Binding-site contacts:
Ligand atom C6G contacts residue HIS95 of chain 2.A at 3.5 Å.
Ligand atom C21 contacts residue PHE240 of chain 2.A at 3.6 Å (hydrophobic).
Ligand atom C1G contacts residue TRP124 of chain 2.A at 3.7 Å (hydrophobic).
Ligand atom O3 contacts residue TYR125 of chain 2.A at 3.5 Å.
Ligand atom C41 contacts residue ASN242 of chain 2.A at 3.8 Å.
Ligand atom N31 contacts residue PHE240 of chain 2.A at 3.6 Å.
Ligand atom O21 contacts residue ASN242 of chain 2.A at 2.9 Å (h-bond).
Ligand atom C1 contacts residue HIS237 of chain 2.A at 3.4 Å.
Ligand atom C41 contacts residue PHE240 of chain 2.A at 3.6 Å (hydrophobic).
Ligand atom O2G contacts residue TYR125 of chain 2.A at 2.9 Å (h-bond).
Ligand atom O41 contacts residue ASN242 of chain 2.A at 3.7 Å.
Ligand atom O4 contacts residue HIS237 of chain 2.A at 3.4 Å (h-bond).
Ligand atom C21 contacts residue ASN242 of chain 2.A at 3.7 Å.
Ligand atom O3G contacts residue GLY123 of chain 2.A at 2.4 Å (h-bond).
Ligand atom O21 contacts residue PHE240 of chain 2.A at 3.7 Å.
Ligand atom O2G contacts residue PRO126 of chain 2.A at 3.7 Å.
Ligand atom O21 contacts residue HIS237 of chain 2.A at 3.4 Å.
Ligand atom C4 contacts residue HIS237 of chain 2.A at 3.6 Å.
Ligand atom O3 contacts residue GLN127 of chain 2.A at 2.8 Å (h-bond).
Ligand atom C6G contacts residue CYS96 of chain 2.A at 3.0 Å (hydrophobic).
Ligand atom O4P contacts residue HIS95 of chain 2.A at 3.3 Å (h-bond).
Ligand atom N31 contacts residue ASN242 of chain 2.A at 2.9 Å (h-bond).
Ligand atom C3 contacts residue TYR125 of chain 2.A at 3.4 Å (hydrophobic).
Ligand atom C2 contacts residue HIS237 of chain 2.A at 3.7 Å.
Ligand atom C2G contacts residue TRP124 of chain 2.A at 3.6 Å (hydrophobic).
Ligand atom C5 contacts residue TYR171 of chain 2.A at 3.5 Å (hydrophobic).
Ligand atom N4A contacts residue FON1 of chain 2.C at 2.8 Å (h-bond).
Ligand atom O3G contacts residue HIS114 of chain 2.A at 3.4 Å.
Ligand atom O4P contacts residue TYR171 of chain 2.A at 2.7 Å (h-bond).
Ligand atom O3 contacts residue TYR171 of chain 2.A at 3.8 Å.
Ligand atom C61 contacts residue PHE240 of chain 2.A at 3.6 Å (hydrophobic).
Ligand atom O1P contacts residue LYS97 of chain 2.A at 2.6 Å (salt-bridge).
Ligand atom C5A contacts residue TYR125 of chain 2.A at 3.6 Å (hydrophobic).
Ligand atom C51 contacts residue TYR125 of chain 2.A at 3.6 Å (hydrophobic).
Ligand atom O5G contacts residue TRP124 of chain 2.A at 3.6 Å.
Ligand atom O3P contacts residue HIS95 of chain 2.A at 2.9 Å (h-bond).
Ligand atom P2 contacts residue HIS95 of chain 2.A at 3.5 Å.
Ligand atom C3G contacts residue GLY123 of chain 2.A at 3.7 Å.
Ligand atom N11 contacts residue PHE240 of chain 2.A at 3.6 Å.
Ligand atom C51 contacts residue PHE240 of chain 2.A at 3.6 Å (hydrophobic).

Sequence of chain 2.A:
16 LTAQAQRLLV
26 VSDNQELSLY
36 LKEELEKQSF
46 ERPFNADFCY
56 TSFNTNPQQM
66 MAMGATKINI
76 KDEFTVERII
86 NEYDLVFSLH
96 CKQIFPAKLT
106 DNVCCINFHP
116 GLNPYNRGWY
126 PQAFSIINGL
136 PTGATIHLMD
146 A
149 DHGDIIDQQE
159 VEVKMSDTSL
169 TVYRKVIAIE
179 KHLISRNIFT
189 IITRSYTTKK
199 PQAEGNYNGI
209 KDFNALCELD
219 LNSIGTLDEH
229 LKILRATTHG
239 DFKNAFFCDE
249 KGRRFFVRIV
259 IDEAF

The small molecule below binds the protein below.
Small molecule (SMILES): Cc1cn([C@H]2C[C@H](O)[C@@H](COP(=O)(O)OP(=O)(O)O[C@H]3O[C@H](C)[C@@H](N)[C@H](O)[C@H]3O)O2)c(=O)[nH]c1=O